Sequence of chain 2.A:
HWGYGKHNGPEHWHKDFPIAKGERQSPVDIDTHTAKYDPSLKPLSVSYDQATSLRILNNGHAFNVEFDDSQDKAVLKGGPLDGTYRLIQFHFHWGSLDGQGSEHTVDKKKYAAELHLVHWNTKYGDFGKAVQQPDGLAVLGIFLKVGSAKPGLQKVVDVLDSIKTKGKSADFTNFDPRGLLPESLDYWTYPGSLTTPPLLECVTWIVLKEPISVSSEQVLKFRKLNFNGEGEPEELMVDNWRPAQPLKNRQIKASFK

This protein binds this small molecule.
Small molecule (SMILES): Nc1cc(Cl)c(S(N)(=O)=O)cc1S(N)(=O)=O

Binding-site contacts:
Ligand atom O4 contacts residue THR198 of chain 2.A at 3.0 Å (h-bond).
Ligand atom O3 contacts residue TRP208 of chain 2.A at 3.8 Å.
Ligand atom CL1 contacts residue VAL121 of chain 2.A at 3.9 Å.
Ligand atom N2 contacts residue ZN1 of chain 2.B at 1.9 Å.
Ligand atom S2 contacts residue HIS94 of chain 2.A at 3.9 Å.
Ligand atom C2 contacts residue HIS94 of chain 2.A at 3.5 Å.
Ligand atom S2 contacts residue HIS119 of chain 2.A at 4.0 Å.
Ligand atom CL1 contacts residue LEU197 of chain 2.A at 3.7 Å.
Ligand atom N1 contacts residue ASN67 of chain 2.A at 3.4 Å (h-bond).
Ligand atom C4 contacts residue LEU197 of chain 2.A at 3.8 Å (hydrophobic).
Ligand atom N2 contacts residue HIS94 of chain 2.A at 3.2 Å (h-bond).
Ligand atom C5 contacts residue LEU197 of chain 2.A at 4.0 Å (hydrophobic).
Ligand atom O4 contacts residue LEU197 of chain 2.A at 3.3 Å.
Ligand atom C6 contacts residue GLN92 of chain 2.A at 3.8 Å.
Ligand atom S2 contacts residue THR198 of chain 2.A at 3.9 Å.
Ligand atom O2 contacts residue HIS64 of chain 2.A at 3.3 Å.
Ligand atom CL1 contacts residue VAL142 of chain 2.A at 3.5 Å.
Ligand atom N3 contacts residue PHE130 of chain 2.A at 4.0 Å.
Ligand atom O3 contacts residue HIS94 of chain 2.A at 3.4 Å.
Ligand atom N3 contacts residue GLN92 of chain 2.A at 3.8 Å.
Ligand atom O4 contacts residue TRP208 of chain 2.A at 3.6 Å.
Ligand atom O1 contacts residue THR199 of chain 2.A at 3.0 Å (h-bond).
Ligand atom O1 contacts residue HIS64 of chain 2.A at 3.8 Å.
Ligand atom C4 contacts residue VAL121 of chain 2.A at 3.9 Å (hydrophobic).
Ligand atom C3 contacts residue HIS94 of chain 2.A at 3.7 Å.
Ligand atom CL1 contacts residue LEU140 of chain 2.A at 3.6 Å.
Ligand atom N1 contacts residue GLN92 of chain 2.A at 3.2 Å (h-bond).
Ligand atom C2 contacts residue THR199 of chain 2.A at 3.9 Å.
Ligand atom S2 contacts residue ZN1 of chain 2.B at 3.0 Å.
Ligand atom N2 contacts residue HIS96 of chain 2.A at 3.3 Å (h-bond).
Ligand atom C1 contacts residue GLN92 of chain 2.A at 4.0 Å.
Ligand atom N2 contacts residue THR198 of chain 2.A at 2.9 Å (h-bond).
Ligand atom O3 contacts residue VAL121 of chain 2.A at 3.9 Å.
Ligand atom N2 contacts residue HIS119 of chain 2.A at 3.4 Å (h-bond).
Ligand atom S1 contacts residue THR199 of chain 2.A at 3.9 Å.
Ligand atom O3 contacts residue VAL142 of chain 2.A at 3.8 Å.
Ligand atom O3 contacts residue HIS119 of chain 2.A at 3.4 Å (h-bond).
Ligand atom O3 contacts residue ZN1 of chain 2.B at 3.0 Å.
Ligand atom O2 contacts residue THR199 of chain 2.A at 3.7 Å.
Ligand atom C1 contacts residue THR199 of chain 2.A at 3.9 Å.